The small molecule below binds the protein below.
Small molecule (SMILES): CC(=O)N[C@@H]1[C@@H](O)[C@H](O)[C@@H](CO)O[C@H]1O

Binding-site contacts:
Ligand atom C7 contacts residue GLU268 of chain 1.C at 3.3 Å.
Ligand atom C8 contacts residue GLU268 of chain 1.C at 3.2 Å.
Ligand atom O7 contacts residue ASN269 of chain 1.C at 4.4 Å.
Ligand atom C7 contacts residue ASN269 of chain 1.C at 3.9 Å.
Ligand atom C2 contacts residue ASN269 of chain 1.C at 2.4 Å.
Ligand atom O5 contacts residue ASN269 of chain 1.C at 2.4 Å (h-bond).
Ligand atom C3 contacts residue ASN269 of chain 1.C at 3.8 Å.
Ligand atom C1 contacts residue GLU268 of chain 1.C at 3.2 Å.
Ligand atom N2 contacts residue ASN269 of chain 1.C at 2.9 Å (h-bond).
Ligand atom C5 contacts residue ASN269 of chain 1.C at 3.7 Å.
Ligand atom C3 contacts residue GLU268 of chain 1.C at 4.4 Å.
Ligand atom C2 contacts residue GLU268 of chain 1.C at 3.4 Å.
Ligand atom O7 contacts residue GLU268 of chain 1.C at 4.4 Å.
Ligand atom C1 contacts residue ASN269 of chain 1.C at 1.4 Å.
Ligand atom C4 contacts residue ASN269 of chain 1.C at 4.2 Å.
Ligand atom N2 contacts residue GLU268 of chain 1.C at 2.5 Å (salt-bridge).

Sequence of chain 1.C:
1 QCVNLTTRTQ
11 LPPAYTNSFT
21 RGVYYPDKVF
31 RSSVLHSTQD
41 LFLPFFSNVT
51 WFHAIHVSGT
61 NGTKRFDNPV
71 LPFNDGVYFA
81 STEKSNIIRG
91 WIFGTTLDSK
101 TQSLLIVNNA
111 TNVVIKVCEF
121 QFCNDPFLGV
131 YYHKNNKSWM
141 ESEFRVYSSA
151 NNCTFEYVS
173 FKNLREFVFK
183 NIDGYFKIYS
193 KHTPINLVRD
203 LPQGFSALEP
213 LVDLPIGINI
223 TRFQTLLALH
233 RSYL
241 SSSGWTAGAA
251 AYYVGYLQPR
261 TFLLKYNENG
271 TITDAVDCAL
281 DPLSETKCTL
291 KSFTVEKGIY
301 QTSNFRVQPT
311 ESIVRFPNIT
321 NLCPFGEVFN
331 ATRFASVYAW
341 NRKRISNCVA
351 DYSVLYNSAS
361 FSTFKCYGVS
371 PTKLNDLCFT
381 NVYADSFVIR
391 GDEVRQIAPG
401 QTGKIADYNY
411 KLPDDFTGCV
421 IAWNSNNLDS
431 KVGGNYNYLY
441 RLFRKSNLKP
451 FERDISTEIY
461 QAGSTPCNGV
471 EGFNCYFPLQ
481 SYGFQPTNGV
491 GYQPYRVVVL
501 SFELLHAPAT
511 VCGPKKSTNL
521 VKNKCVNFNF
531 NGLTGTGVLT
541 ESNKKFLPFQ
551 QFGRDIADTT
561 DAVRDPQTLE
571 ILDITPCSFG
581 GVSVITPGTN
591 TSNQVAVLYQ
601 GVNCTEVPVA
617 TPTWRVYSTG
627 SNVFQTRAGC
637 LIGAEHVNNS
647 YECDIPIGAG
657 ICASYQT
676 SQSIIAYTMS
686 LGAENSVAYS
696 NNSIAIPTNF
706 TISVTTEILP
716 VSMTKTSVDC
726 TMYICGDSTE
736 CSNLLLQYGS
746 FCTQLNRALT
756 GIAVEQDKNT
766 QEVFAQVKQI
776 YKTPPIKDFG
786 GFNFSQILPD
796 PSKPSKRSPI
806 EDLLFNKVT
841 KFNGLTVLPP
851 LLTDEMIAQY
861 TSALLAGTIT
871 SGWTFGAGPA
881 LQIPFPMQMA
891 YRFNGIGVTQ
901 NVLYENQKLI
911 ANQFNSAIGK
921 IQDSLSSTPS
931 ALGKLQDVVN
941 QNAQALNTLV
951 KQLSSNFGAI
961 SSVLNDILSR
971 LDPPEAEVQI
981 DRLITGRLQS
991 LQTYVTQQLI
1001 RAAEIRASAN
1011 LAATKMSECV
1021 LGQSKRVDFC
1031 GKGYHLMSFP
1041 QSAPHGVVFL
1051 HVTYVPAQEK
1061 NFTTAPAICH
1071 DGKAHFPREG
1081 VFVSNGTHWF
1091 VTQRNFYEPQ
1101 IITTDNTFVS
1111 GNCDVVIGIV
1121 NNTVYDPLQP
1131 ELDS